Binding-site contacts:
Ligand atom CD2 contacts residue ASN207 of chain 7.A at 3.9 Å.
Ligand atom C contacts residue VAL205 of chain 7.A at 3.4 Å (hydrophobic).
Ligand atom CZ2 contacts residue ASN207 of chain 7.A at 3.6 Å.
Ligand atom C contacts residue ASN207 of chain 7.A at 3.9 Å.
Ligand atom N contacts residue VAL205 of chain 7.A at 2.8 Å (h-bond).
Ligand atom O contacts residue ASN207 of chain 7.A at 3.2 Å (h-bond).
Ligand atom CA contacts residue GLU44 of chain 3.A at 3.8 Å.
Ligand atom O contacts residue VAL205 of chain 7.A at 2.8 Å (h-bond).
Ligand atom CG contacts residue VAL40 of chain 3.A at 3.8 Å (hydrophobic).
Ligand atom CZ2 contacts residue ASN74 of chain 3.A at 3.5 Å.
Ligand atom N contacts residue GLU44 of chain 3.A at 3.1 Å (salt-bridge).
Ligand atom NE1 contacts residue ASN74 of chain 3.A at 2.9 Å (h-bond).
Ligand atom CZ2 contacts residue ARG34 of chain 7.A at 3.6 Å.
Ligand atom CD1 contacts residue VAL40 of chain 3.A at 3.9 Å (hydrophobic).
Ligand atom CE2 contacts residue VAL40 of chain 3.A at 3.7 Å (hydrophobic).
Ligand atom O contacts residue LYS204 of chain 7.A at 3.7 Å.
Ligand atom CD2 contacts residue LEU41 of chain 7.A at 3.6 Å (hydrophobic).
Ligand atom NE1 contacts residue ASN207 of chain 7.A at 3.5 Å (h-bond).
Ligand atom O contacts residue ASN207 of chain 7.A at 2.8 Å (h-bond).
Ligand atom CE3 contacts residue LEU41 of chain 3.A at 3.8 Å (hydrophobic).
Ligand atom CE1 contacts residue SER38 of chain 7.A at 3.8 Å.
Ligand atom O contacts residue VAL205 of chain 7.A at 3.5 Å (h-bond).
Ligand atom NE1 contacts residue VAL40 of chain 3.A at 3.8 Å.
Ligand atom CD1 contacts residue ASN207 of chain 7.A at 3.6 Å.
Ligand atom CH2 contacts residue ARG34 of chain 7.A at 3.5 Å.
Ligand atom CD2 contacts residue VAL40 of chain 3.A at 3.6 Å (hydrophobic).
Ligand atom CE2 contacts residue ASN207 of chain 7.A at 3.4 Å.
Ligand atom CZ contacts residue ALA42 of chain 7.A at 3.6 Å (hydrophobic).
Ligand atom CH2 contacts residue ILE37 of chain 3.A at 3.7 Å (hydrophobic).
Ligand atom CE2 contacts residue GLU45 of chain 7.A at 3.8 Å.
Ligand atom CD2 contacts residue GLU45 of chain 7.A at 3.7 Å.
Ligand atom CA contacts residue VAL205 of chain 7.A at 3.2 Å (hydrophobic).
Ligand atom CB contacts residue GLU44 of chain 3.A at 3.5 Å.
Ligand atom CZ contacts residue SER38 of chain 7.A at 3.3 Å.
Ligand atom CD1 contacts residue ASN74 of chain 3.A at 3.8 Å.
Ligand atom N contacts residue GLU44 of chain 3.A at 2.9 Å (salt-bridge).
Ligand atom O contacts residue ALA206 of chain 7.A at 3.2 Å.
Ligand atom CE1 contacts residue ALA206 of chain 7.A at 3.9 Å (hydrophobic).
Ligand atom CA contacts residue VAL205 of chain 7.A at 3.8 Å (hydrophobic).
Ligand atom C contacts residue GLU44 of chain 3.A at 3.8 Å.

Sequence of chain 7.A:
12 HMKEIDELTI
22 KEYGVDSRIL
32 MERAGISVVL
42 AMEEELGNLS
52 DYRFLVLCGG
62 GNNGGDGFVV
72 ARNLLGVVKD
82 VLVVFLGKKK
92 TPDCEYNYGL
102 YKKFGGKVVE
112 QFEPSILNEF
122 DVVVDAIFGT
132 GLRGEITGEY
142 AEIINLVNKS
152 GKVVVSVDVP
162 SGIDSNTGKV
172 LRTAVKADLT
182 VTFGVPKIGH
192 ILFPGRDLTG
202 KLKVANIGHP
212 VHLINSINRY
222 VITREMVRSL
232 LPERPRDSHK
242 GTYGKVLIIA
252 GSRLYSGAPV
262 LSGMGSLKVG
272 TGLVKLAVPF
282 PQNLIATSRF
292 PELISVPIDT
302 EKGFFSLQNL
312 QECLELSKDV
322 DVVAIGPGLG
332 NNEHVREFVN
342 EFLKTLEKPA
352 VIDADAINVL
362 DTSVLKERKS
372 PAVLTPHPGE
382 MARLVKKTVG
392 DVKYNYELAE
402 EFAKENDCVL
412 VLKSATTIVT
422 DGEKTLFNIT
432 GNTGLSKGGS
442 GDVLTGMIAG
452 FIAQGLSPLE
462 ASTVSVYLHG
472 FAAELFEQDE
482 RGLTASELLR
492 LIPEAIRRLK

Sequence of chain 3.A:
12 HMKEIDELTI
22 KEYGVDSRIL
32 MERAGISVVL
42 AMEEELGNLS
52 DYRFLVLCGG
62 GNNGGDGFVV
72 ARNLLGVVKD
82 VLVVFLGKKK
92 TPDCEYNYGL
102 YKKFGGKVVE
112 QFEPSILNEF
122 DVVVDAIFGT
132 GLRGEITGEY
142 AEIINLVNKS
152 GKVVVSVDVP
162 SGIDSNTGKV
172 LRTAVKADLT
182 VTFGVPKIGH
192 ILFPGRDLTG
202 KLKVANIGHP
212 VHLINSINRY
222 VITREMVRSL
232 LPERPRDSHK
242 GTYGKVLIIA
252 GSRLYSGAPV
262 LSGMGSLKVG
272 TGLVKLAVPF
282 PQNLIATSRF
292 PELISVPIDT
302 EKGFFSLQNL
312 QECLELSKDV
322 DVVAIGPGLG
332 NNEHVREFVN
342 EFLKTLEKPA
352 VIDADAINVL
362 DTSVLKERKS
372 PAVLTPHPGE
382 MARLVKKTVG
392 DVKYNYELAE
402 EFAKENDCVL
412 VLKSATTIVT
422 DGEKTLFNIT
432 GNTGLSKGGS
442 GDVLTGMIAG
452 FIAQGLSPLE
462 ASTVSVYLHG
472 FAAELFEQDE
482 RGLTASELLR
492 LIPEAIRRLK

The protein below binds the small molecule below.
Small molecule (SMILES): CC(C)C[C@H](NC(=O)[C@H](CC1=c2ccccc2=NC1)NC(=O)[C@H](C)N)C(=O)N[C@@H](Cc1ccccc1)C(=O)N[C@@H](CCC(=O)O)C(=O)N[C@@H](C)C=O